This protein binds this small molecule.
Small molecule (SMILES): C=CC(C)(C)OC[C@H]1O[C@H](O[C@@H]2C3=C([C@H](C)COC(C)=O)C[C@H](O)[C@]3(C)/C=C3/[C@@H](COC)CC[C@H]3[C@@H](C)[C@H]2O)[C@H](O)[C@@H](OC(C)=O)[C@@H]1O

Sequence of chain 1.A:
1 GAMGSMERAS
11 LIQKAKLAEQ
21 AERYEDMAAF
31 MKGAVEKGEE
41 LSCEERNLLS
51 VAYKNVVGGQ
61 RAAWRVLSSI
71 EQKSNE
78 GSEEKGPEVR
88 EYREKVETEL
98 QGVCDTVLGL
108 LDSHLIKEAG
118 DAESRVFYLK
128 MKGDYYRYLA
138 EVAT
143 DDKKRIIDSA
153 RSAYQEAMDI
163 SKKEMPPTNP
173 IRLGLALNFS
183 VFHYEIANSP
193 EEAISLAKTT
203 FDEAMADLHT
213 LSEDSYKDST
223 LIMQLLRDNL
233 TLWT

Binding-site contacts:
Ligand atom C48 contacts residue LEU48 of chain 1.A at 4.1 Å (hydrophobic).
Ligand atom C27 contacts residue LYS127 of chain 1.A at 3.6 Å.
Ligand atom C7 contacts residue ASN47 of chain 1.A at 3.6 Å.
Ligand atom C38 contacts residue MET128 of chain 1.A at 3.6 Å (hydrophobic).
Ligand atom O43 contacts residue LYS219 of chain 1.A at 4.0 Å.
Ligand atom C23 contacts residue ASN47 of chain 1.A at 3.7 Å.
Ligand atom C27 contacts residue PHE124 of chain 1.A at 3.7 Å (hydrophobic).
Ligand atom O13 contacts residue VAL51 of chain 1.A at 3.7 Å.
Ligand atom C25 contacts residue PRO172 of chain 1.A at 3.6 Å (hydrophobic).
Ligand atom C26 contacts residue LYS127 of chain 1.A at 4.0 Å.
Ligand atom C11 contacts residue ASP220 of chain 1.A at 3.7 Å.
Ligand atom C21 contacts residue ASP220 of chain 1.A at 3.9 Å.
Ligand atom C25 contacts residue CYS11 of chain 1.B at 3.9 Å (hydrophobic).
Ligand atom C6 contacts residue VAL51 of chain 1.A at 3.9 Å (hydrophobic).
Ligand atom C20 contacts residue LYS127 of chain 1.A at 3.8 Å.
Ligand atom C18 contacts residue LEU223 of chain 1.A at 3.7 Å (hydrophobic).
Ligand atom C38 contacts residue LYS127 of chain 1.A at 3.5 Å.
Ligand atom C20 contacts residue CYS11 of chain 1.B at 3.9 Å (hydrophobic).
Ligand atom C7 contacts residue VAL51 of chain 1.A at 3.9 Å (hydrophobic).
Ligand atom O8 contacts residue ASP220 of chain 1.A at 3.7 Å.
Ligand atom O43 contacts residue ASP220 of chain 1.A at 3.4 Å.
Ligand atom C38 contacts residue PHE124 of chain 1.A at 3.6 Å (hydrophobic).
Ligand atom O16 contacts residue ASP220 of chain 1.A at 2.8 Å (salt-bridge).
Ligand atom O16 contacts residue PRO172 of chain 1.A at 3.8 Å.
Ligand atom C9 contacts residue ASP220 of chain 1.A at 3.7 Å.
Ligand atom C18 contacts residue ILE224 of chain 1.A at 4.0 Å (hydrophobic).
Ligand atom C42 contacts residue LYS219 of chain 1.A at 4.1 Å.
Ligand atom O29 contacts residue ASP220 of chain 1.A at 2.7 Å (salt-bridge).
Ligand atom C25 contacts residue GLY176 of chain 1.A at 4.0 Å.
Ligand atom C36 contacts residue LYS219 of chain 1.A at 3.8 Å.
Ligand atom O24 contacts residue ASP220 of chain 1.A at 3.5 Å.
Ligand atom C48 contacts residue VAL51 of chain 1.A at 3.5 Å (hydrophobic).
Ligand atom C14 contacts residue ASN47 of chain 1.A at 3.6 Å.
Ligand atom O22 contacts residue ASN47 of chain 1.A at 3.4 Å (h-bond).
Ligand atom O32 contacts residue LYS127 of chain 1.A at 2.7 Å (salt-bridge).
Ligand atom C23 contacts residue PHE124 of chain 1.A at 3.8 Å (hydrophobic).
Ligand atom C7 contacts residue SER50 of chain 1.A at 3.9 Å.
Ligand atom C25 contacts residue ILE224 of chain 1.A at 4.0 Å (hydrophobic).
Ligand atom C18 contacts residue ASP220 of chain 1.A at 3.8 Å.
Ligand atom C23 contacts residue ILE173 of chain 1.A at 4.1 Å (hydrophobic).

Sequence of chain 1.B:
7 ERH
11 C